Binding-site contacts:
Ligand atom N4 contacts residue ALA44 of chain 1.A at 3.5 Å.
Ligand atom CL contacts residue GLY99 of chain 1.A at 3.9 Å.
Ligand atom F2 contacts residue ASP158 of chain 1.A at 3.3 Å.
Ligand atom C4 contacts residue ARG144 of chain 1.A at 3.0 Å.
Ligand atom N5 contacts residue LEU96 of chain 1.A at 2.9 Å (h-bond).
Ligand atom C5 contacts residue ASN145 of chain 1.A at 3.9 Å.
Ligand atom F3 contacts residue ASP158 of chain 1.A at 3.3 Å.
Ligand atom C6 contacts residue VAL27 of chain 1.A at 3.6 Å (hydrophobic).
Ligand atom C12 contacts residue ALA44 of chain 1.A at 3.8 Å (hydrophobic).
Ligand atom C contacts residue GLY20 of chain 1.A at 3.6 Å.
Ligand atom C7 contacts residue VAL27 of chain 1.A at 3.6 Å (hydrophobic).
Ligand atom N4 contacts residue LEU147 of chain 1.A at 3.7 Å.
Ligand atom N4 contacts residue GLU94 of chain 1.A at 2.8 Å (salt-bridge).
Ligand atom C14 contacts residue LEU147 of chain 1.A at 3.7 Å (hydrophobic).
Ligand atom N5 contacts residue TYR95 of chain 1.A at 3.5 Å.
Ligand atom N2 contacts residue MET93 of chain 1.A at 3.5 Å.
Ligand atom C contacts residue LEU19 of chain 1.A at 3.6 Å (hydrophobic).
Ligand atom C11 contacts residue ALA44 of chain 1.A at 3.8 Å (hydrophobic).
Ligand atom C8 contacts residue ASP158 of chain 1.A at 3.9 Å.
Ligand atom C16 contacts residue LEU96 of chain 1.A at 3.3 Å (hydrophobic).
Ligand atom F3 contacts residue VAL27 of chain 1.A at 3.8 Å.
Ligand atom F1 contacts residue LEU147 of chain 1.A at 3.4 Å.
Ligand atom F contacts residue ILE146 of chain 1.A at 3.5 Å.
Ligand atom F contacts residue ASN145 of chain 1.A at 3.1 Å.
Ligand atom C5 contacts residue LEU147 of chain 1.A at 3.8 Å (hydrophobic).
Ligand atom N1 contacts residue VAL27 of chain 1.A at 3.9 Å.
Ligand atom F contacts residue ARG144 of chain 1.A at 3.7 Å.
Ligand atom C13 contacts residue LEU147 of chain 1.A at 3.7 Å (hydrophobic).
Ligand atom F contacts residue LEU147 of chain 1.A at 3.2 Å.
Ligand atom C12 contacts residue GLU94 of chain 1.A at 3.8 Å.
Ligand atom F2 contacts residue ASN145 of chain 1.A at 3.5 Å.
Ligand atom C11 contacts residue GLU94 of chain 1.A at 3.8 Å.
Ligand atom C7 contacts residue ASP158 of chain 1.A at 4.0 Å.
Ligand atom F2 contacts residue GLY157 of chain 1.A at 3.5 Å.
Ligand atom C16 contacts residue TYR95 of chain 1.A at 3.5 Å (hydrophobic).
Ligand atom C5 contacts residue ARG144 of chain 1.A at 3.9 Å.
Ligand atom C12 contacts residue LEU147 of chain 1.A at 3.5 Å (hydrophobic).
Ligand atom C15 contacts residue LEU147 of chain 1.A at 3.6 Å (hydrophobic).
Ligand atom C contacts residue VAL27 of chain 1.A at 3.8 Å (hydrophobic).
Ligand atom C8 contacts residue MET93 of chain 1.A at 4.0 Å (hydrophobic).

Sequence of chain 1.A:
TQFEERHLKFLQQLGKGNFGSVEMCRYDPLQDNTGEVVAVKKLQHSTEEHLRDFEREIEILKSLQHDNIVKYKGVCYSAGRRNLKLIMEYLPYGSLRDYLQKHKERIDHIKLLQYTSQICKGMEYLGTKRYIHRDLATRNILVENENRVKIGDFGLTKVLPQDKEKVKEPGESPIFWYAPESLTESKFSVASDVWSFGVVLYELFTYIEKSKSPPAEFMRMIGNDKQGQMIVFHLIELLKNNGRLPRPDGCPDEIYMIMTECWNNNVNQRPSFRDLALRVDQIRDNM

The protein below binds the small molecule below.
Small molecule (SMILES): CC(C)(Nc1nc(-c2c[nH]c3ncc(Cl)cc23)ncc1F)C(=O)NCC(F)(F)F